Sequence of chain 1.B:
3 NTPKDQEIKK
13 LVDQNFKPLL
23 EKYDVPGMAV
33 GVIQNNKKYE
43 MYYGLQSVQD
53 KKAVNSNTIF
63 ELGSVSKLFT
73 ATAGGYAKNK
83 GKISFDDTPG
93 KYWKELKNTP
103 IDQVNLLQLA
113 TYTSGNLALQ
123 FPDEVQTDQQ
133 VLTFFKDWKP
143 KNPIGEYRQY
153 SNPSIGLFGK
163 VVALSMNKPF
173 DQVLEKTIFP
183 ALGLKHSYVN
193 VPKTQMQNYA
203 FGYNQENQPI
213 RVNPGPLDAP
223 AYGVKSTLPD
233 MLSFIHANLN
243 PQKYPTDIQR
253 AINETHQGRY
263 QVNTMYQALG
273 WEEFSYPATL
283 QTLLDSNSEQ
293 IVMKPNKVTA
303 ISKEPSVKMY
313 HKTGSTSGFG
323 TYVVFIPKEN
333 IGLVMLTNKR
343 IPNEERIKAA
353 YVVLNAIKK

Binding-site contacts:
Ligand atom CAU contacts residue ASN345 of chain 1.B at 3.9 Å.
Ligand atom CAU contacts residue ARG342 of chain 1.B at 3.6 Å.
Ligand atom CAE contacts residue THR318 of chain 1.B at 4.0 Å.
Ligand atom NAJ contacts residue SER66 of chain 1.B at 3.0 Å (h-bond).
Ligand atom CAE contacts residue SER317 of chain 1.B at 3.7 Å.
Ligand atom CAG contacts residue TYR224 of chain 1.B at 3.9 Å (hydrophobic).
Ligand atom B contacts residue TYR152 of chain 1.B at 3.5 Å.
Ligand atom CAS contacts residue VAL294 of chain 1.B at 3.9 Å (hydrophobic).
Ligand atom OAT contacts residue GLY316 of chain 1.B at 3.3 Å.
Ligand atom OAT contacts residue THR315 of chain 1.B at 4.0 Å.
Ligand atom B contacts residue SER66 of chain 1.B at 1.5 Å.
Ligand atom CAH contacts residue SER66 of chain 1.B at 4.0 Å.
Ligand atom CAB contacts residue THR318 of chain 1.B at 3.6 Å.
Ligand atom OAT contacts residue SER66 of chain 1.B at 2.4 Å (h-bond).
Ligand atom SAD contacts residue SER317 of chain 1.B at 3.4 Å (h-bond).
Ligand atom OAI contacts residue GLN122 of chain 1.B at 3.2 Å (h-bond).
Ligand atom CAM contacts residue TYR152 of chain 1.B at 3.9 Å (hydrophobic).
Ligand atom CAL contacts residue SER66 of chain 1.B at 3.7 Å.
Ligand atom NAJ contacts residue SER317 of chain 1.B at 3.0 Å (h-bond).
Ligand atom CAH contacts residue ASN154 of chain 1.B at 3.9 Å.
Ligand atom B contacts residue LYS69 of chain 1.B at 4.1 Å.
Ligand atom CAN contacts residue VAL294 of chain 1.B at 3.8 Å (hydrophobic).
Ligand atom CAC contacts residue SER319 of chain 1.B at 3.2 Å.
Ligand atom OAV contacts residue ASN345 of chain 1.B at 3.1 Å (h-bond).
Ligand atom CAH contacts residue SER317 of chain 1.B at 3.6 Å.
Ligand atom OAT contacts residue SER317 of chain 1.B at 2.8 Å (h-bond).
Ligand atom OAW contacts residue ARG342 of chain 1.B at 2.6 Å (salt-bridge).
Ligand atom SAD contacts residue THR318 of chain 1.B at 3.5 Å.
Ligand atom OAO contacts residue TYR152 of chain 1.B at 2.5 Å (h-bond).
Ligand atom SAD contacts residue SER319 of chain 1.B at 3.9 Å.
Ligand atom CAN contacts residue LEU121 of chain 1.B at 3.8 Å (hydrophobic).
Ligand atom CAM contacts residue LEU121 of chain 1.B at 4.0 Å (hydrophobic).
Ligand atom CAG contacts residue SER317 of chain 1.B at 3.2 Å.
Ligand atom CAB contacts residue SER319 of chain 1.B at 3.4 Å.
Ligand atom OAW contacts residue SER317 of chain 1.B at 3.3 Å (h-bond).
Ligand atom OAV contacts residue ARG342 of chain 1.B at 4.1 Å.
Ligand atom OAO contacts residue LYS314 of chain 1.B at 3.6 Å (salt-bridge).
Ligand atom OAI contacts residue ASN154 of chain 1.B at 2.9 Å (h-bond).
Ligand atom CAK contacts residue SER66 of chain 1.B at 2.4 Å.
Ligand atom OAO contacts residue SER66 of chain 1.B at 2.4 Å (h-bond).

A protein and the small-molecule ligand that binds it are described below.
Small molecule (SMILES): O=C(Cc1cccs1)N[C@H](B(O)O)c1cccc(C(=O)O)c1